Sequence of chain 1.A:
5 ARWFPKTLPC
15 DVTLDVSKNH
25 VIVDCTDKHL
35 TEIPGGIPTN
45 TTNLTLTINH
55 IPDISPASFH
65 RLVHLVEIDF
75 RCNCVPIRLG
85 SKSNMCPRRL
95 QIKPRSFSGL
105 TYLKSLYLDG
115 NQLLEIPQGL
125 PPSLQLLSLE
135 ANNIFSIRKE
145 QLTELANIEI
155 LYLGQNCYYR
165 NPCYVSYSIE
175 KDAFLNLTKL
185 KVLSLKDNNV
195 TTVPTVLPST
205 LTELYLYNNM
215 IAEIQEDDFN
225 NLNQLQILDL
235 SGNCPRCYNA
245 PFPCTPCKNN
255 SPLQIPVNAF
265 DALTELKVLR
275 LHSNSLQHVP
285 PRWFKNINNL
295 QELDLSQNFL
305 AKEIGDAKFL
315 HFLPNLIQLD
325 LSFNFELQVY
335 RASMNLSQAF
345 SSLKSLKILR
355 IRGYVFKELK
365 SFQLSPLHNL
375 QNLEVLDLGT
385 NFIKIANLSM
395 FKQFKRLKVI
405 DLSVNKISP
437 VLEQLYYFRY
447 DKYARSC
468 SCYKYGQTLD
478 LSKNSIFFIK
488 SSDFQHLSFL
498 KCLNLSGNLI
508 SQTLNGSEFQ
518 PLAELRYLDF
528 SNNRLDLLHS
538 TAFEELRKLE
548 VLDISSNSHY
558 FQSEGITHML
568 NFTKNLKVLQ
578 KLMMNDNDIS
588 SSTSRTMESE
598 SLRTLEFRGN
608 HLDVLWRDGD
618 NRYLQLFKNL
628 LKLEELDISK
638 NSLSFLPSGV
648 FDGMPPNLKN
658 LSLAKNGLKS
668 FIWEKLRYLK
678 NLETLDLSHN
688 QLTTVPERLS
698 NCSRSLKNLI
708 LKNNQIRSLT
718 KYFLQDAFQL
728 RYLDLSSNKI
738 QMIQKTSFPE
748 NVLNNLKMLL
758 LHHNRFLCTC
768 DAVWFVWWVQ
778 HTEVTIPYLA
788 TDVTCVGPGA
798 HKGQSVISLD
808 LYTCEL

Binding-site contacts:
Ligand atom C4 contacts residue ASN512 of chain 1.A at 4.3 Å.
Ligand atom C1 contacts residue ASN512 of chain 1.A at 1.4 Å.
Ligand atom C5 contacts residue SER514 of chain 1.A at 3.3 Å.
Ligand atom O5 contacts residue SER514 of chain 1.A at 3.6 Å.
Ligand atom C1 contacts residue SER514 of chain 1.A at 3.8 Å.
Ligand atom O5 contacts residue ASN512 of chain 1.A at 2.4 Å (h-bond).
Ligand atom C3 contacts residue ASN512 of chain 1.A at 3.8 Å.
Ligand atom O7 contacts residue ASN512 of chain 1.A at 3.6 Å (h-bond).
Ligand atom C2 contacts residue ASN512 of chain 1.A at 2.5 Å.
Ligand atom C6 contacts residue SER514 of chain 1.A at 3.8 Å.
Ligand atom N2 contacts residue ASN512 of chain 1.A at 2.9 Å (h-bond).
Ligand atom C7 contacts residue ASN512 of chain 1.A at 3.5 Å.
Ligand atom C5 contacts residue ASN512 of chain 1.A at 3.6 Å.

The protein below binds the small molecule below.
Small molecule (SMILES): CC(=O)N[C@@H]1[C@@H](O)[C@H](O)[C@@H](CO)O[C@H]1O